Sequence of chain 1.C:
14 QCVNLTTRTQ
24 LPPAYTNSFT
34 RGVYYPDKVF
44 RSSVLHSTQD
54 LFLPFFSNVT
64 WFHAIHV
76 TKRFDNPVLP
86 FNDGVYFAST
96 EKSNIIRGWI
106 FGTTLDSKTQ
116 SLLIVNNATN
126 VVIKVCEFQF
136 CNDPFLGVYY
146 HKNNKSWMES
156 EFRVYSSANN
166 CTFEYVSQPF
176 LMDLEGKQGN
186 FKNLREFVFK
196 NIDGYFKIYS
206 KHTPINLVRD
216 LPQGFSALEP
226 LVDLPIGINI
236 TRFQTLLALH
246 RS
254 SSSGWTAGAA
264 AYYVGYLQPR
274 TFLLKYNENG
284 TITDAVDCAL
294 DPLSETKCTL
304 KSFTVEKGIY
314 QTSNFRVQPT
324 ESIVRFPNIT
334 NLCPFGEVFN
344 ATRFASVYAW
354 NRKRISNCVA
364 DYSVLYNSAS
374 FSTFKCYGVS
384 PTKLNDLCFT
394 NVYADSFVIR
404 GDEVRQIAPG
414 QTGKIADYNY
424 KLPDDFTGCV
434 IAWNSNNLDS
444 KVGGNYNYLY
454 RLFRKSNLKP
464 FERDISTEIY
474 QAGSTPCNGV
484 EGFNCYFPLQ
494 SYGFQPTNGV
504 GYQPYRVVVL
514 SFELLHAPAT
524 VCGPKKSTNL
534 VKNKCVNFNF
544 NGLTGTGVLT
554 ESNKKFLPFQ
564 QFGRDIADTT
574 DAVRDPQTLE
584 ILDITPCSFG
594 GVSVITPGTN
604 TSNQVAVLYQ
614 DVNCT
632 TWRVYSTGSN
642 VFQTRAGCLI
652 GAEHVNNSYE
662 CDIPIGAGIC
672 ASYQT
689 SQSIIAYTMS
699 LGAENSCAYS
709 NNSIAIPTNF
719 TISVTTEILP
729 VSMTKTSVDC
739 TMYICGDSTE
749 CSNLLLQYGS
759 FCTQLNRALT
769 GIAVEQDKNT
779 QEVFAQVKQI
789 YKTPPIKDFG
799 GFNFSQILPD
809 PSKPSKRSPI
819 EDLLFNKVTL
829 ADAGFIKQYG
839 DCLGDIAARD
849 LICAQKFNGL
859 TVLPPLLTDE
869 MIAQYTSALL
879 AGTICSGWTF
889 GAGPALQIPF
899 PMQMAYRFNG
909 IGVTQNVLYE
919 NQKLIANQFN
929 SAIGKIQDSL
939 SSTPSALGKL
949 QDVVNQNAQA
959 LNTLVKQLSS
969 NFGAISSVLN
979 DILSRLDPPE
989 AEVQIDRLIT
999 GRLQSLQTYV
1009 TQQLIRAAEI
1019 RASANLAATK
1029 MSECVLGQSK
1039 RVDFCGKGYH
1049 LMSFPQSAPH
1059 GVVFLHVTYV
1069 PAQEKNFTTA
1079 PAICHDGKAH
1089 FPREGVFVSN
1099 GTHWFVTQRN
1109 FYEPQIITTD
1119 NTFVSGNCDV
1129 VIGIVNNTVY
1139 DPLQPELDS

A small-molecule ligand and the protein it binds are described below.
Small molecule (SMILES): CC(=O)N[C@H]1[C@H](O[C@H]2[C@H](O)[C@@H](NC(C)=O)CO[C@@H]2CO)O[C@H](CO)[C@@H](O)[C@@H]1O

Binding-site contacts:
Ligand atom C6 contacts residue GLN926 of chain 1.C at 4.5 Å.
Ligand atom C8 contacts residue GLN926 of chain 1.C at 4.4 Å.
Ligand atom C8 contacts residue LEU922 of chain 1.C at 3.6 Å (hydrophobic).
Ligand atom C4 contacts residue ASN717 of chain 1.C at 4.3 Å.
Ligand atom C2 contacts residue ASN717 of chain 1.C at 2.5 Å.
Ligand atom O5 contacts residue ASN717 of chain 1.C at 2.5 Å (h-bond).
Ligand atom O7 contacts residue LEU922 of chain 1.C at 3.5 Å.
Ligand atom C3 contacts residue ASN717 of chain 1.C at 3.9 Å.
Ligand atom N2 contacts residue LEU922 of chain 1.C at 4.4 Å.
Ligand atom C1 contacts residue GLN1071 of chain 1.C at 4.5 Å.
Ligand atom O4 contacts residue LEU922 of chain 1.C at 4.1 Å.
Ligand atom N2 contacts residue ASN717 of chain 1.C at 2.9 Å (h-bond).
Ligand atom C7 contacts residue ASN717 of chain 1.C at 3.5 Å.
Ligand atom O6 contacts residue LEU922 of chain 1.C at 4.2 Å.
Ligand atom C6 contacts residue LEU922 of chain 1.C at 4.2 Å (hydrophobic).
Ligand atom C8 contacts residue ASN717 of chain 1.C at 3.5 Å.
Ligand atom C7 contacts residue LEU922 of chain 1.C at 3.6 Å (hydrophobic).
Ligand atom C5 contacts residue ASN717 of chain 1.C at 3.8 Å.
Ligand atom C1 contacts residue LEU922 of chain 1.C at 4.4 Å (hydrophobic).
Ligand atom C8 contacts residue ASN925 of chain 1.C at 4.2 Å.
Ligand atom O5 contacts residue GLN1071 of chain 1.C at 4.5 Å.
Ligand atom C5 contacts residue LEU922 of chain 1.C at 4.0 Å (hydrophobic).
Ligand atom C8 contacts residue THR716 of chain 1.C at 4.5 Å.
Ligand atom O6 contacts residue GLN926 of chain 1.C at 3.3 Å (h-bond).
Ligand atom O6 contacts residue PHE718 of chain 1.C at 4.5 Å.
Ligand atom C1 contacts residue ASN717 of chain 1.C at 1.5 Å.